Sequence of chain 1.A:
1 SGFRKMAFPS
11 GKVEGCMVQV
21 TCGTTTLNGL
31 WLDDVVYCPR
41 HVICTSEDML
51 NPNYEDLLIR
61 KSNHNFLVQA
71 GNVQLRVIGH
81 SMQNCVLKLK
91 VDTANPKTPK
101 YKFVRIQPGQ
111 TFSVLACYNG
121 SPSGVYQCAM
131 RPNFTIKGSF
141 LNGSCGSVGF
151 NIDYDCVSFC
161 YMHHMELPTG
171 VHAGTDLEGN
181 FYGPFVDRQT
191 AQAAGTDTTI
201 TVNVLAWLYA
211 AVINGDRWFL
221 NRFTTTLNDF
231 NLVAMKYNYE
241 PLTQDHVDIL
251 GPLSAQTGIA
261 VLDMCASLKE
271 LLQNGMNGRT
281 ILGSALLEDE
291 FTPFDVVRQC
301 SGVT

Binding-site contacts:
Ligand atom N12 contacts residue HIS163 of chain 1.A at 2.9 Å (h-bond).
Ligand atom C13 contacts residue GLU166 of chain 1.A at 3.9 Å.
Ligand atom O18 contacts residue MET165 of chain 1.A at 3.5 Å.
Ligand atom N12 contacts residue PHE140 of chain 1.A at 3.6 Å.
Ligand atom C5 contacts residue MET165 of chain 1.A at 3.9 Å (hydrophobic).
Ligand atom C16 contacts residue GLU166 of chain 1.A at 3.9 Å.
Ligand atom C13 contacts residue HIS163 of chain 1.A at 3.3 Å.
Ligand atom C4 contacts residue HIS41 of chain 1.A at 3.6 Å.
Ligand atom C4 contacts residue HIS164 of chain 1.A at 3.3 Å.
Ligand atom N6 contacts residue CYS145 of chain 1.A at 3.6 Å (h-bond).
Ligand atom C10 contacts residue LEU141 of chain 1.A at 3.5 Å (hydrophobic).
Ligand atom C14 contacts residue ASN142 of chain 1.A at 3.7 Å.
Ligand atom C11 contacts residue LEU141 of chain 1.A at 3.6 Å (hydrophobic).
Ligand atom C17 contacts residue ASN142 of chain 1.A at 3.5 Å.
Ligand atom C10 contacts residue ASN142 of chain 1.A at 3.6 Å.
Ligand atom O18 contacts residue GLU166 of chain 1.A at 3.1 Å (salt-bridge).
Ligand atom C7 contacts residue ARG188 of chain 1.A at 3.8 Å.
Ligand atom C7 contacts residue MET165 of chain 1.A at 3.6 Å (hydrophobic).
Ligand atom C11 contacts residue PHE140 of chain 1.A at 3.3 Å (hydrophobic).
Ligand atom N12 contacts residue GLU166 of chain 1.A at 3.8 Å.
Ligand atom C20 contacts residue GLN189 of chain 1.A at 3.6 Å.
Ligand atom C5 contacts residue MET49 of chain 1.A at 3.6 Å (hydrophobic).
Ligand atom C10 contacts residue GLU166 of chain 1.A at 3.8 Å.
Ligand atom CL21 contacts residue ASP187 of chain 1.A at 3.2 Å.
Ligand atom C7 contacts residue MET49 of chain 1.A at 3.3 Å (hydrophobic).
Ligand atom C10 contacts residue PHE140 of chain 1.A at 3.8 Å (hydrophobic).
Ligand atom C13 contacts residue SER144 of chain 1.A at 3.8 Å.
Ligand atom C17 contacts residue LEU141 of chain 1.A at 3.5 Å (hydrophobic).
Ligand atom N12 contacts residue SER144 of chain 1.A at 3.4 Å (h-bond).
Ligand atom C9 contacts residue ASN142 of chain 1.A at 3.8 Å.
Ligand atom C17 contacts residue PHE140 of chain 1.A at 3.5 Å (hydrophobic).
Ligand atom CL21 contacts residue HIS164 of chain 1.A at 3.8 Å.
Ligand atom C15 contacts residue ASN142 of chain 1.A at 3.7 Å.
Ligand atom C19 contacts residue GLN189 of chain 1.A at 3.8 Å.
Ligand atom CL21 contacts residue HIS41 of chain 1.A at 3.4 Å.
Ligand atom C19 contacts residue MET49 of chain 1.A at 3.6 Å (hydrophobic).
Ligand atom C11 contacts residue GLU166 of chain 1.A at 3.5 Å.
Ligand atom C17 contacts residue GLU166 of chain 1.A at 3.5 Å.
Ligand atom C5 contacts residue HIS164 of chain 1.A at 3.9 Å.
Ligand atom C16 contacts residue ASN142 of chain 1.A at 3.6 Å.

A protein and the small-molecule ligand that binds it are described below.
Small molecule (SMILES): O=C(Cc1cccc(Cl)c1)Nc1cncc2ccccc12

Sequence of chain 2.A:
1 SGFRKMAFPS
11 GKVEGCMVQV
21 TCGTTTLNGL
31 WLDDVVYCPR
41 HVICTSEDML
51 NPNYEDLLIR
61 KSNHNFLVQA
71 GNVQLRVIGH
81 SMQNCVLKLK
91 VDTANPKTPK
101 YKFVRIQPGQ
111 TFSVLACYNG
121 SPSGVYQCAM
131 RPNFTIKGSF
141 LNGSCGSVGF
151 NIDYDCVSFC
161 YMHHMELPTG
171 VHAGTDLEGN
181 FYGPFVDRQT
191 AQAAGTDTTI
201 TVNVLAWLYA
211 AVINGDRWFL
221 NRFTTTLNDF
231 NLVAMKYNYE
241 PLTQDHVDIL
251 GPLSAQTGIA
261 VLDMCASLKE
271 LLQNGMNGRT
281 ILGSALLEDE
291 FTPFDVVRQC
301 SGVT